Sequence of chain 1.F:
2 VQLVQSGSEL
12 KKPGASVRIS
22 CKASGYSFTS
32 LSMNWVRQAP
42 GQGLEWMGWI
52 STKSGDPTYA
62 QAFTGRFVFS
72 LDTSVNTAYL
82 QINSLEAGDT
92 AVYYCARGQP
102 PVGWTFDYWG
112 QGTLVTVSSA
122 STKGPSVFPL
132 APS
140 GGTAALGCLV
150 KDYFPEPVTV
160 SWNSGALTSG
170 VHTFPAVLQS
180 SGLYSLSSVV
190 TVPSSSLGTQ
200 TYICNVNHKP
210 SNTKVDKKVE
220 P

Binding-site contacts:
Ligand atom CB contacts residue SER33 of chain 1.F at 3.4 Å.
Ligand atom CD contacts residue SER33 of chain 1.F at 3.2 Å.
Ligand atom O contacts residue TRP50 of chain 1.F at 2.7 Å (h-bond).
Ligand atom OE1 contacts residue THR53 of chain 1.F at 3.0 Å (h-bond).
Ligand atom CG contacts residue VAL103 of chain 1.F at 3.6 Å (hydrophobic).
Ligand atom OE1 contacts residue ASN35 of chain 1.F at 3.0 Å (h-bond).
Ligand atom CG contacts residue TRP50 of chain 1.F at 3.5 Å (hydrophobic).
Ligand atom NE2 contacts residue LEU32 of chain 1.F at 3.6 Å (h-bond).
Ligand atom NE2 contacts residue TRP50 of chain 1.F at 3.5 Å.
Ligand atom O contacts residue SER52 of chain 1.F at 3.1 Å (h-bond).
Ligand atom CG contacts residue PRO102 of chain 1.F at 3.2 Å (hydrophobic).
Ligand atom CD contacts residue TRP50 of chain 1.F at 3.4 Å (hydrophobic).
Ligand atom O contacts residue TRP105 of chain 1.F at 3.0 Å (h-bond).
Ligand atom OD1 contacts residue PRO102 of chain 1.F at 3.4 Å (h-bond).
Ligand atom OD1 contacts residue VAL103 of chain 1.F at 3.4 Å (h-bond).
Ligand atom CA contacts residue SER52 of chain 1.F at 3.4 Å.
Ligand atom CD contacts residue GLY104 of chain 1.F at 3.4 Å.
Ligand atom N contacts residue TYR91 of chain 1.E at 3.3 Å (h-bond).
Ligand atom CB contacts residue TRP50 of chain 1.F at 3.2 Å (hydrophobic).
Ligand atom NE2 contacts residue LYS54 of chain 1.F at 3.6 Å (salt-bridge).
Ligand atom O contacts residue VAL103 of chain 1.F at 3.3 Å.
Ligand atom OE1 contacts residue LEU32 of chain 1.F at 3.1 Å.
Ligand atom NE2 contacts residue THR30 of chain 1.F at 3.3 Å (h-bond).
Ligand atom OE1 contacts residue SER52 of chain 1.F at 3.5 Å.
Ligand atom CG contacts residue SER33 of chain 1.F at 3.5 Å.
Ligand atom CA contacts residue TRP50 of chain 1.F at 3.2 Å (hydrophobic).
Ligand atom OE1 contacts residue GLY104 of chain 1.F at 2.9 Å (h-bond).
Ligand atom NE2 contacts residue TRP105 of chain 1.F at 3.3 Å.
Ligand atom C contacts residue TRP50 of chain 1.F at 3.2 Å (hydrophobic).
Ligand atom CD contacts residue LEU32 of chain 1.F at 3.4 Å (hydrophobic).
Ligand atom CD contacts residue THR53 of chain 1.F at 3.5 Å.
Ligand atom CD contacts residue ASN35 of chain 1.F at 3.6 Å.
Ligand atom ND2 contacts residue PRO102 of chain 1.F at 2.9 Å (h-bond).
Ligand atom OE1 contacts residue SER33 of chain 1.F at 2.5 Å (h-bond).
Ligand atom N contacts residue VAL103 of chain 1.F at 3.0 Å (h-bond).
Ligand atom C contacts residue SER52 of chain 1.F at 3.6 Å.
Ligand atom CB contacts residue VAL103 of chain 1.F at 3.6 Å (hydrophobic).
Ligand atom NE2 contacts residue ASN35 of chain 1.F at 3.0 Å (h-bond).
Ligand atom NE2 contacts residue SER31 of chain 1.F at 3.5 Å.
Ligand atom NE2 contacts residue THR53 of chain 1.F at 3.1 Å (h-bond).

Sequence of chain 1.E:
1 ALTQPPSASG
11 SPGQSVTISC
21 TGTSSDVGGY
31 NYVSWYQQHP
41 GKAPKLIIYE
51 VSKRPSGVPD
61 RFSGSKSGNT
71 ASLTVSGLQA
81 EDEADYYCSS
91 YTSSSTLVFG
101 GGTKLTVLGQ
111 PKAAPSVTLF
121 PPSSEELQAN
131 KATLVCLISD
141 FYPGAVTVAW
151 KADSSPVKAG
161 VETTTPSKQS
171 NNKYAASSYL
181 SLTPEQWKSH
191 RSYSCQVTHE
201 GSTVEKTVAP

This small molecule binds to this protein.
Small molecule (SMILES): CC(C)[C@H](N)C(=O)N[C@H](C(=O)N[C@@H](CC(N)=O)C(=O)N[C@@H](CCC(N)=O)C(=O)N[C@@H](CCC(N)=O)C(N)=O)C(C)C